A protein and the small-molecule ligand that binds it are described below.
Small molecule (SMILES): O=C1O[C@@H](CO)[C@H](O)[C@@H](O)[C@@H]1O

Sequence of chain 1.A:
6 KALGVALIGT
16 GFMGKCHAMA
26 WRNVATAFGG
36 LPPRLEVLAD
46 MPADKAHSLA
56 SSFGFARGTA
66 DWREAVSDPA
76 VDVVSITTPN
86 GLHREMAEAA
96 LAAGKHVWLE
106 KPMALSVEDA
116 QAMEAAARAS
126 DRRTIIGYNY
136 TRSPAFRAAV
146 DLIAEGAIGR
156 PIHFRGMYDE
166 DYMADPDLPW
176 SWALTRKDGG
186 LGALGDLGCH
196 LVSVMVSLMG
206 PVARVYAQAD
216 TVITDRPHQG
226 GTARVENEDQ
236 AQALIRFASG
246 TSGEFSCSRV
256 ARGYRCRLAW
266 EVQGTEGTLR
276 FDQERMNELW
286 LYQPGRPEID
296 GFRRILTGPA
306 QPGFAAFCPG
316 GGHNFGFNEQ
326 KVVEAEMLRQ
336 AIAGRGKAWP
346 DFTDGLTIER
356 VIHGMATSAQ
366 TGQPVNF

Binding-site contacts:
Ligand atom C4 contacts residue GLU165 of chain 1.A at 3.2 Å.
Ligand atom O5 contacts residue LYS106 of chain 1.A at 3.8 Å.
Ligand atom C1 contacts residue HIS195 of chain 1.A at 3.7 Å.
Ligand atom O1 contacts residue HIS195 of chain 1.A at 2.8 Å (h-bond).
Ligand atom O2 contacts residue TYR163 of chain 1.A at 3.4 Å (h-bond).
Ligand atom C2 contacts residue GLU165 of chain 1.A at 4.1 Å.
Ligand atom O3 contacts residue TYR135 of chain 1.A at 3.4 Å (h-bond).
Ligand atom O6 contacts residue ASP191 of chain 1.A at 4.1 Å.
Ligand atom C5 contacts residue NAI1 of chain 1.E at 3.9 Å.
Ligand atom O1 contacts residue ASP191 of chain 1.A at 3.4 Å (salt-bridge).
Ligand atom O6 contacts residue TYR167 of chain 1.A at 4.2 Å.
Ligand atom O5 contacts residue ASP191 of chain 1.A at 3.5 Å (salt-bridge).
Ligand atom C3 contacts residue HIS318 of chain 1.B at 3.5 Å.
Ligand atom O3 contacts residue TYR163 of chain 1.A at 3.1 Å (h-bond).
Ligand atom O1 contacts residue LYS106 of chain 1.A at 2.9 Å (salt-bridge).
Ligand atom O2 contacts residue HIS195 of chain 1.A at 3.4 Å (h-bond).
Ligand atom C2 contacts residue HIS195 of chain 1.A at 3.9 Å.
Ligand atom O1 contacts residue NAI1 of chain 1.E at 3.1 Å.
Ligand atom O2 contacts residue NAI1 of chain 1.E at 2.8 Å (h-bond).
Ligand atom O3 contacts residue CYS261 of chain 1.A at 4.0 Å.
Ligand atom C2 contacts residue TYR163 of chain 1.A at 3.4 Å (hydrophobic).
Ligand atom C3 contacts residue GLU165 of chain 1.A at 3.5 Å.
Ligand atom C3 contacts residue NAI1 of chain 1.E at 4.1 Å.
Ligand atom C3 contacts residue TYR135 of chain 1.A at 4.0 Å (hydrophobic).
Ligand atom O4 contacts residue TYR167 of chain 1.A at 4.2 Å.
Ligand atom C1 contacts residue ASP191 of chain 1.A at 3.5 Å.
Ligand atom C3 contacts residue TYR163 of chain 1.A at 3.8 Å (hydrophobic).
Ligand atom C2 contacts residue TYR135 of chain 1.A at 3.8 Å (hydrophobic).
Ligand atom O4 contacts residue HIS318 of chain 1.B at 4.0 Å.
Ligand atom C2 contacts residue LEU192 of chain 1.A at 4.2 Å (hydrophobic).
Ligand atom O5 contacts residue NAI1 of chain 1.E at 3.9 Å.
Ligand atom O4 contacts residue GLU165 of chain 1.A at 2.7 Å (salt-bridge).
Ligand atom C6 contacts residue TYR167 of chain 1.A at 3.6 Å (hydrophobic).
Ligand atom C1 contacts residue NAI1 of chain 1.E at 3.4 Å.
Ligand atom O3 contacts residue GLU165 of chain 1.A at 2.5 Å (salt-bridge).
Ligand atom C1 contacts residue LYS106 of chain 1.A at 3.7 Å.
Ligand atom O3 contacts residue HIS318 of chain 1.B at 2.6 Å (h-bond).
Ligand atom C2 contacts residue NAI1 of chain 1.E at 3.9 Å.
Ligand atom C4 contacts residue LEU192 of chain 1.A at 4.1 Å (hydrophobic).
Ligand atom O2 contacts residue TYR135 of chain 1.A at 2.8 Å (h-bond).

Sequence of chain 1.B:
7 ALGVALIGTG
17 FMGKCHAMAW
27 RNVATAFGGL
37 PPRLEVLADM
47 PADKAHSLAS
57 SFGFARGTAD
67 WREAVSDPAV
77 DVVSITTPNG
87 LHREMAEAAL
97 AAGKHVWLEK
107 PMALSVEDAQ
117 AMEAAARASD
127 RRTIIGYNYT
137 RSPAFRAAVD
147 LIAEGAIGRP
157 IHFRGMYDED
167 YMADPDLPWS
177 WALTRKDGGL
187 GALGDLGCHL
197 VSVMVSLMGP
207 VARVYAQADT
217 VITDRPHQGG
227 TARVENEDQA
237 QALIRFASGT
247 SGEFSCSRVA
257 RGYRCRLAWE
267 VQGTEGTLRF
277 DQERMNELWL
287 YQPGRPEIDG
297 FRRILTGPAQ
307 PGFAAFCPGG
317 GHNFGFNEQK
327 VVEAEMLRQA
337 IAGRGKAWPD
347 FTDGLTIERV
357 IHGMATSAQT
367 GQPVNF